Binding-site contacts:
Ligand atom C2 contacts residue ASN442 of chain 1.B at 2.5 Å.
Ligand atom C5 contacts residue ASN442 of chain 1.B at 3.7 Å.
Ligand atom C1 contacts residue ASN442 of chain 1.B at 1.4 Å.
Ligand atom C4 contacts residue ASN442 of chain 1.B at 4.2 Å.
Ligand atom O7 contacts residue ASN442 of chain 1.B at 3.2 Å (h-bond).
Ligand atom O4 contacts residue PHE433 of chain 1.B at 4.4 Å.
Ligand atom O6 contacts residue ASN442 of chain 1.B at 4.4 Å.
Ligand atom C8 contacts residue ASN442 of chain 1.B at 4.4 Å.
Ligand atom C1 contacts residue PHE433 of chain 1.B at 4.0 Å (hydrophobic).
Ligand atom C6 contacts residue PHE433 of chain 1.B at 3.6 Å (hydrophobic).
Ligand atom C3 contacts residue ASN442 of chain 1.B at 3.8 Å.
Ligand atom O5 contacts residue ASN442 of chain 1.B at 2.3 Å (h-bond).
Ligand atom O6 contacts residue PRO427 of chain 1.B at 3.5 Å.
Ligand atom O6 contacts residue GLY446 of chain 1.B at 3.4 Å (h-bond).
Ligand atom C7 contacts residue ASN442 of chain 1.B at 3.2 Å.
Ligand atom N2 contacts residue ASN442 of chain 1.B at 2.9 Å (h-bond).
Ligand atom C6 contacts residue PRO427 of chain 1.B at 3.6 Å (hydrophobic).
Ligand atom O5 contacts residue PHE433 of chain 1.B at 3.5 Å.
Ligand atom C5 contacts residue PHE433 of chain 1.B at 3.2 Å (hydrophobic).

This small molecule binds to this protein.
Small molecule (SMILES): CC(=O)N[C@@H]1[C@@H](O)[C@H](O)[C@@H](CO)O[C@H]1O

Sequence of chain 1.B:
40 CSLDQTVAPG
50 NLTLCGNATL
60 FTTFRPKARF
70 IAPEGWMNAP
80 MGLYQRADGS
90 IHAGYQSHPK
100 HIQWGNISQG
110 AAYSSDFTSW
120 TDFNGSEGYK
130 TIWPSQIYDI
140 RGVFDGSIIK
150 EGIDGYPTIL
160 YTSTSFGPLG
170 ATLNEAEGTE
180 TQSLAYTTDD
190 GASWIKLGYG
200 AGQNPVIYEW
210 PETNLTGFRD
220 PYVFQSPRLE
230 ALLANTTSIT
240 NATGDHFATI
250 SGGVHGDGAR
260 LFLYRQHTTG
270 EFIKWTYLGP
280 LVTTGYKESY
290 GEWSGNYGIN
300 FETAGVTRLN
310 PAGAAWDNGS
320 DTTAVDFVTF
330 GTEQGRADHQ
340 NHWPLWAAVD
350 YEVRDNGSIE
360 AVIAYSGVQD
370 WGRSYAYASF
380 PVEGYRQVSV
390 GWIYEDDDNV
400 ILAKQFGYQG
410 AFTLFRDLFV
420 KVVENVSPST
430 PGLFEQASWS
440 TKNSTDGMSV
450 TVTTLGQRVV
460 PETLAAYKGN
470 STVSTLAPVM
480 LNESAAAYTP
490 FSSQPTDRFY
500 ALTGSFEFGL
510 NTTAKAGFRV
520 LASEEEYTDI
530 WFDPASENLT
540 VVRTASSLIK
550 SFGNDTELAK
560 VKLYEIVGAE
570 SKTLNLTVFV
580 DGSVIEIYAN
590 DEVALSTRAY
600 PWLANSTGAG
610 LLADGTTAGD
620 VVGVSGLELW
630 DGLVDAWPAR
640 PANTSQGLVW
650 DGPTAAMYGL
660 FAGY